Sequence of chain 1.E:
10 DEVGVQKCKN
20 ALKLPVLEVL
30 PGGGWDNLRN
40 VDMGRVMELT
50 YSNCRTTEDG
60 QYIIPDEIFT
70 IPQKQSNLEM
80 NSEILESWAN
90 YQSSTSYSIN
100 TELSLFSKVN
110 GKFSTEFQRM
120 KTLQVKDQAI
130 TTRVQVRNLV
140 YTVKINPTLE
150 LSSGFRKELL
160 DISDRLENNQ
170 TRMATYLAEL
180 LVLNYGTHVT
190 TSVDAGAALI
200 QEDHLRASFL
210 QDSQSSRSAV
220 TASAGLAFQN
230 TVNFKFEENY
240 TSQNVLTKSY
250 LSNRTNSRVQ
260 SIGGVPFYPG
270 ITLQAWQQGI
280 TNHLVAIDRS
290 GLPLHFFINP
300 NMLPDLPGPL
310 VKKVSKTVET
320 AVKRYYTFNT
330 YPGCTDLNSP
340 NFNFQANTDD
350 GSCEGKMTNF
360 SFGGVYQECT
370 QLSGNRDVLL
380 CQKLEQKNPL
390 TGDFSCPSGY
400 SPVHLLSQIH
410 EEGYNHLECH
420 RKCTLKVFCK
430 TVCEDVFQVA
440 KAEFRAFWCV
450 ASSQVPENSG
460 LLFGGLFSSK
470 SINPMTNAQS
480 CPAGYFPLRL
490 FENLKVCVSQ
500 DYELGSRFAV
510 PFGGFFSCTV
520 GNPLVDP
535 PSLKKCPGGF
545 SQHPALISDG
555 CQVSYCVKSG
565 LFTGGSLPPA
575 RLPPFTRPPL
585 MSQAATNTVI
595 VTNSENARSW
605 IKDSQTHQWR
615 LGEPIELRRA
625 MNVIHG

Binding-site contacts:
Ligand atom O6 contacts residue ASP211 of chain 1.E at 3.9 Å.
Ligand atom C3 contacts residue ASN252 of chain 1.E at 3.8 Å.
Ligand atom C8 contacts residue ARG205 of chain 1.E at 3.7 Å.
Ligand atom C1 contacts residue PHE208 of chain 1.E at 4.5 Å (hydrophobic).
Ligand atom N2 contacts residue ASN252 of chain 1.E at 3.0 Å (h-bond).
Ligand atom C5 contacts residue PHE208 of chain 1.E at 4.4 Å (hydrophobic).
Ligand atom O6 contacts residue PHE208 of chain 1.E at 4.0 Å.
Ligand atom C8 contacts residue SER251 of chain 1.E at 3.4 Å.
Ligand atom C7 contacts residue SER251 of chain 1.E at 3.1 Å.
Ligand atom O7 contacts residue SER251 of chain 1.E at 2.5 Å (h-bond).
Ligand atom O6 contacts residue SER207 of chain 1.E at 3.8 Å.
Ligand atom C6 contacts residue PHE208 of chain 1.E at 4.0 Å (hydrophobic).
Ligand atom C7 contacts residue ASN252 of chain 1.E at 4.0 Å.
Ligand atom C2 contacts residue ASN252 of chain 1.E at 2.5 Å.
Ligand atom C4 contacts residue ASN252 of chain 1.E at 4.3 Å.
Ligand atom O5 contacts residue PHE208 of chain 1.E at 3.5 Å.
Ligand atom N2 contacts residue ARG205 of chain 1.E at 4.0 Å.
Ligand atom N2 contacts residue SER251 of chain 1.E at 4.1 Å.
Ligand atom O5 contacts residue ASN252 of chain 1.E at 2.4 Å (h-bond).
Ligand atom C7 contacts residue ARG205 of chain 1.E at 4.4 Å.
Ligand atom C5 contacts residue ASN252 of chain 1.E at 3.7 Å.
Ligand atom C1 contacts residue ASN252 of chain 1.E at 1.4 Å.

A small-molecule ligand and the protein it binds are described below.
Small molecule (SMILES): CC(=O)N[C@H]1[C@H](O[C@H]2[C@H](O)[C@@H](NC(C)=O)CO[C@@H]2CO)O[C@H](CO)[C@@H](O)[C@@H]1O